A protein and the small-molecule ligand that binds it are described below.
Small molecule (SMILES): NCCCS(=O)(=O)NC[C@H]1O[C@@H](n2cnc3c(N)ncnc32)[C@H](O)[C@@H]1O

Binding-site contacts:
Ligand atom C3' contacts residue ASP50 of chain 1.B at 3.4 Å.
Ligand atom N12 contacts residue GLY115 of chain 1.C at 1.3 Å.
Ligand atom C1' contacts residue ASP50 of chain 1.B at 3.3 Å.
Ligand atom O4' contacts residue ALA117 of chain 1.B at 3.6 Å.
Ligand atom C11 contacts residue THR143 of chain 1.B at 3.2 Å.
Ligand atom C4 contacts residue LEU118 of chain 1.B at 3.6 Å (hydrophobic).
Ligand atom O2' contacts residue LEU51 of chain 1.B at 3.6 Å.
Ligand atom N7 contacts residue ASN120 of chain 1.B at 3.0 Å (h-bond).
Ligand atom N9 contacts residue LEU118 of chain 1.B at 3.6 Å.
Ligand atom N3 contacts residue LEU51 of chain 1.B at 3.4 Å (h-bond).
Ligand atom C10 contacts residue CYS175 of chain 1.B at 1.7 Å (hydrophobic).
Ligand atom O3S contacts residue GLY29 of chain 1.B at 3.2 Å (h-bond).
Ligand atom N3 contacts residue ASP50 of chain 1.B at 3.5 Å.
Ligand atom C2 contacts residue ASP96 of chain 1.B at 3.5 Å.
Ligand atom C1S contacts residue CYS175 of chain 1.B at 2.7 Å (hydrophobic).
Ligand atom C2 contacts residue LEU51 of chain 1.B at 3.4 Å (hydrophobic).
Ligand atom O4' contacts residue ASP50 of chain 1.B at 3.5 Å (salt-bridge).
Ligand atom C2' contacts residue ASP50 of chain 1.B at 3.5 Å.
Ligand atom O3S contacts residue ILE30 of chain 1.B at 3.2 Å (h-bond).
Ligand atom C2' contacts residue ARG178 of chain 1.B at 3.4 Å.
Ligand atom C5 contacts residue LEU51 of chain 1.B at 3.6 Å (hydrophobic).
Ligand atom S contacts residue CYS175 of chain 1.B at 3.6 Å (h-bond).
Ligand atom N1 contacts residue LEU51 of chain 1.B at 3.6 Å.
Ligand atom C8 contacts residue ASN120 of chain 1.B at 3.3 Å.
Ligand atom N1 contacts residue SER97 of chain 1.B at 3.4 Å.
Ligand atom O2S contacts residue CYS175 of chain 1.B at 3.4 Å (h-bond).
Ligand atom C6 contacts residue LEU51 of chain 1.B at 3.3 Å (hydrophobic).
Ligand atom O3' contacts residue LYS74 of chain 1.B at 2.8 Å (salt-bridge).
Ligand atom C8 contacts residue ASP119 of chain 1.B at 3.2 Å.
Ligand atom O2S contacts residue THR176 of chain 1.B at 3.2 Å (h-bond).
Ligand atom O2' contacts residue ASP52 of chain 1.B at 3.3 Å.
Ligand atom N6 contacts residue SER97 of chain 1.B at 3.3 Å (h-bond).
Ligand atom O2' contacts residue ASP50 of chain 1.B at 2.7 Å (salt-bridge).
Ligand atom C11 contacts residue GLY115 of chain 1.C at 2.4 Å.
Ligand atom C4' contacts residue ASP50 of chain 1.B at 3.5 Å.
Ligand atom C11 contacts residue CYS175 of chain 1.B at 2.7 Å (hydrophobic).
Ligand atom N5' contacts residue ALA117 of chain 1.B at 3.2 Å (h-bond).
Ligand atom O3' contacts residue ASP50 of chain 1.B at 2.8 Å (salt-bridge).
Ligand atom N1 contacts residue ILE98 of chain 1.B at 3.1 Å (h-bond).
Ligand atom N12 contacts residue CYS175 of chain 1.B at 3.0 Å (h-bond).

Sequence of chain 1.B:
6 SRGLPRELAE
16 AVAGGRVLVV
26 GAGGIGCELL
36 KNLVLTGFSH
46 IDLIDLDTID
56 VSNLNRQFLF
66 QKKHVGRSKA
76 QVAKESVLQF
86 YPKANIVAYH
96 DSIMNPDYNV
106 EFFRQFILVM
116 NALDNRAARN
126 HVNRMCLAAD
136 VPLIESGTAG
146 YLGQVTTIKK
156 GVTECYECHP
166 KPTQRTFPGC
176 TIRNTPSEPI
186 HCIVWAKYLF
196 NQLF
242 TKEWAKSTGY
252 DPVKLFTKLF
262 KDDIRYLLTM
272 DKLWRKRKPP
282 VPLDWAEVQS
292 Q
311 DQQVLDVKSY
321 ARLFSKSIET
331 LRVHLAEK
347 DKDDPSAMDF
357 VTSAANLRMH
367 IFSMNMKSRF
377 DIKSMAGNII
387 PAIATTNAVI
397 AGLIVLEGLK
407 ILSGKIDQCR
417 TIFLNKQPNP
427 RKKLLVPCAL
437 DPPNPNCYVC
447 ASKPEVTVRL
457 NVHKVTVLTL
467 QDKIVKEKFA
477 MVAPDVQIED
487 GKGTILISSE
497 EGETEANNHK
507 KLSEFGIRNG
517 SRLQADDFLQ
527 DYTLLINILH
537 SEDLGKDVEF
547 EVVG

Sequence of chain 1.C:
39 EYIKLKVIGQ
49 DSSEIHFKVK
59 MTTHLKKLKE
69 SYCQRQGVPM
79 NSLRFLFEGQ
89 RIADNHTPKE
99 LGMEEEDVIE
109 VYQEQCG